Binding-site contacts:
Ligand atom C12 contacts residue 2051 of chain 2.C at 0.5 Å.
Ligand atom C13 contacts residue 2051 of chain 2.C at 0.6 Å.
Ligand atom O19 contacts residue 2051 of chain 2.C at 2.8 Å.
Ligand atom C18 contacts residue 2051 of chain 2.C at 2.5 Å.
Ligand atom O19 contacts residue LYS15 of chain 1.A at 2.5 Å (salt-bridge).
Ligand atom O17 contacts residue 2051 of chain 2.C at 0.8 Å (h-bond).
Ligand atom C4 contacts residue 2051 of chain 2.C at 1.2 Å.
Ligand atom C13 contacts residue SER117 of chain 2.A at 3.2 Å.
Ligand atom C12 contacts residue LEU110 of chain 2.A at 3.7 Å (hydrophobic).
Ligand atom C11 contacts residue 2051 of chain 2.C at 0.3 Å.
Ligand atom C15 contacts residue 2051 of chain 2.C at 0.3 Å.
Ligand atom C8 contacts residue 2051 of chain 2.C at 0.7 Å.
Ligand atom C3 contacts residue 2051 of chain 2.C at 0.9 Å.
Ligand atom C3 contacts residue LEU17 of chain 1.A at 3.2 Å (hydrophobic).
Ligand atom C10 contacts residue 2051 of chain 2.C at 0.4 Å.
Ligand atom C18 contacts residue LYS15 of chain 1.A at 3.3 Å.
Ligand atom C13 contacts residue LEU110 of chain 2.A at 3.5 Å (hydrophobic).
Ligand atom C14 contacts residue SER117 of chain 2.A at 3.0 Å.
Ligand atom C6 contacts residue 2051 of chain 2.C at 0.2 Å.
Ligand atom C15 contacts residue LEU110 of chain 2.A at 3.7 Å (hydrophobic).
Ligand atom C1 contacts residue LEU17 of chain 2.A at 3.7 Å (hydrophobic).
Ligand atom C14 contacts residue 2051 of chain 2.C at 0.5 Å.
Ligand atom CL17 contacts residue ALA108 of chain 1.A at 3.7 Å.
Ligand atom CL17 contacts residue 2051 of chain 2.C at 0.5 Å.
Ligand atom C14 contacts residue LEU110 of chain 2.A at 3.5 Å (hydrophobic).
Ligand atom CL16 contacts residue ALA109 of chain 2.A at 3.5 Å.
Ligand atom C5 contacts residue 2051 of chain 2.C at 1.1 Å.
Ligand atom O20 contacts residue 2051 of chain 2.C at 3.4 Å.
Ligand atom C2 contacts residue 2051 of chain 2.C at 0.5 Å.
Ligand atom O17 contacts residue LEU17 of chain 1.A at 3.4 Å.
Ligand atom CL16 contacts residue LEU110 of chain 2.A at 3.7 Å.
Ligand atom N17 contacts residue 2051 of chain 2.C at 0.8 Å (h-bond).
Ligand atom C13 contacts residue SER117 of chain 1.A at 3.4 Å.
Ligand atom C1 contacts residue 2051 of chain 2.C at 1.1 Å.
Ligand atom C4 contacts residue LEU17 of chain 1.A at 2.8 Å (hydrophobic).
Ligand atom C12 contacts residue SER117 of chain 1.A at 3.1 Å.
Ligand atom CL16 contacts residue ALA108 of chain 2.A at 3.4 Å.
Ligand atom CL16 contacts residue SER117 of chain 2.A at 3.7 Å.
Ligand atom CL16 contacts residue 2051 of chain 2.C at 0.5 Å.
Ligand atom C4 contacts residue ALA108 of chain 2.A at 3.7 Å (hydrophobic).

Sequence of chain 1.A:
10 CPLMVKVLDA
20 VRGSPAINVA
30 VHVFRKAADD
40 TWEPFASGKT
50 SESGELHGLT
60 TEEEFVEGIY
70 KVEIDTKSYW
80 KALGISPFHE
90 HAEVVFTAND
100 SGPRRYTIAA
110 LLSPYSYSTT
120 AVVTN

This protein binds this small molecule.
Small molecule (SMILES): O=C(O)c1ccc2nc(-c3c(Cl)cccc3Cl)oc2c1

Sequence of chain 2.A:
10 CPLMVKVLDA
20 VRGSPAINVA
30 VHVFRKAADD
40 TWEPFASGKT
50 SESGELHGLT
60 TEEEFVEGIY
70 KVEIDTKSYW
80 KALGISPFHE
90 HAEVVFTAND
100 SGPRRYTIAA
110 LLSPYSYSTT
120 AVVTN